Sequence of chain 1.A:
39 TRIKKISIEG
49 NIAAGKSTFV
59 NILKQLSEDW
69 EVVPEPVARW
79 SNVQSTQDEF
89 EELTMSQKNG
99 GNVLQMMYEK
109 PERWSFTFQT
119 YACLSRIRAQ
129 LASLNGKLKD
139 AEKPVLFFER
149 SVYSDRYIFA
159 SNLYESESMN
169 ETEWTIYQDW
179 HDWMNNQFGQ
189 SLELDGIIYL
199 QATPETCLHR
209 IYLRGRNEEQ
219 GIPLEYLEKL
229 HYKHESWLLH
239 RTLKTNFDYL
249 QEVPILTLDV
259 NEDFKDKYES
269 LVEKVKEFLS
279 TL

Binding-site contacts:
Ligand atom C5' contacts residue GLU73 of chain 1.A at 3.3 Å.
Ligand atom C2 contacts residue PHE116 of chain 1.A at 3.5 Å (hydrophobic).
Ligand atom C5' contacts residue ARG214 of chain 1.A at 3.8 Å.
Ligand atom O5' contacts residue ARG148 of chain 1.A at 3.0 Å (salt-bridge).
Ligand atom N3 contacts residue PHE157 of chain 1.A at 3.3 Å.
Ligand atom N4 contacts residue ASP153 of chain 1.A at 2.8 Å (salt-bridge).
Ligand atom C5 contacts residue GLU73 of chain 1.A at 3.7 Å.
Ligand atom N4 contacts residue PHE157 of chain 1.A at 3.6 Å.
Ligand atom C4' contacts residue GLU217 of chain 1.A at 3.7 Å.
Ligand atom O4' contacts residue LEU102 of chain 1.A at 3.8 Å.
Ligand atom O4' contacts residue TRP78 of chain 1.A at 3.4 Å.
Ligand atom C2 contacts residue GLN117 of chain 1.A at 3.7 Å.
Ligand atom N4 contacts residue GLN117 of chain 1.A at 3.0 Å (h-bond).
Ligand atom O3' contacts residue TYR106 of chain 1.A at 2.7 Å (h-bond).
Ligand atom F2 contacts residue ILE50 of chain 1.A at 3.1 Å.
Ligand atom C4 contacts residue ASP153 of chain 1.A at 3.7 Å.
Ligand atom O5' contacts residue GLU73 of chain 1.A at 2.6 Å (salt-bridge).
Ligand atom C6 contacts residue ARG148 of chain 1.A at 3.5 Å.
Ligand atom C2' contacts residue TYR106 of chain 1.A at 3.7 Å (hydrophobic).
Ligand atom F1 contacts residue ILE50 of chain 1.A at 3.6 Å.
Ligand atom C5 contacts residue ASP153 of chain 1.A at 3.8 Å.
Ligand atom N3 contacts residue GLN117 of chain 1.A at 2.9 Å (h-bond).
Ligand atom F2 contacts residue TYR106 of chain 1.A at 2.8 Å.
Ligand atom O2 contacts residue PHE116 of chain 1.A at 3.6 Å.
Ligand atom F1 contacts residue PHE157 of chain 1.A at 3.5 Å.
Ligand atom C4 contacts residue GLN117 of chain 1.A at 3.8 Å.
Ligand atom O2 contacts residue PHE157 of chain 1.A at 3.6 Å.
Ligand atom C5' contacts residue VAL75 of chain 1.A at 3.8 Å (hydrophobic).
Ligand atom C6 contacts residue TRP78 of chain 1.A at 3.8 Å (hydrophobic).
Ligand atom F1 contacts residue ARG148 of chain 1.A at 3.0 Å.
Ligand atom O2 contacts residue GLN117 of chain 1.A at 3.6 Å.
Ligand atom N3 contacts residue PHE116 of chain 1.A at 3.4 Å.
Ligand atom F2 contacts residue PHE157 of chain 1.A at 3.5 Å.
Ligand atom O3' contacts residue GLU217 of chain 1.A at 2.6 Å (salt-bridge).
Ligand atom C2 contacts residue PHE157 of chain 1.A at 3.4 Å (hydrophobic).
Ligand atom C4 contacts residue PHE157 of chain 1.A at 3.5 Å (hydrophobic).
Ligand atom C6 contacts residue GLU73 of chain 1.A at 3.6 Å.
Ligand atom C3' contacts residue GLU217 of chain 1.A at 3.2 Å.
Ligand atom O2 contacts residue MET105 of chain 1.A at 3.4 Å.
Ligand atom C3' contacts residue TYR106 of chain 1.A at 3.7 Å (hydrophobic).

A protein and the small-molecule ligand that binds it are described below.
Small molecule (SMILES): Nc1ccn([C@@H]2O[C@H](CO)[C@@H](O)C2(F)F)c(=O)n1